This protein binds this small molecule.
Small molecule (SMILES): CC(=O)N[C@@H]1[C@@H](O)[C@H](O)[C@@H](CO)O[C@H]1O

Binding-site contacts:
Ligand atom C8 contacts residue TRP357 of chain 4.A at 3.5 Å (hydrophobic).
Ligand atom C8 contacts residue ASN65 of chain 4.A at 4.5 Å.
Ligand atom O3 contacts residue TRP357 of chain 4.A at 4.4 Å.
Ligand atom O5 contacts residue TRP357 of chain 4.A at 4.3 Å.
Ligand atom C5 contacts residue TRP357 of chain 4.A at 4.0 Å (hydrophobic).
Ligand atom N2 contacts residue TRP357 of chain 4.A at 3.5 Å (h-bond).
Ligand atom C7 contacts residue ASN65 of chain 4.A at 3.3 Å.
Ligand atom C4 contacts residue TRP357 of chain 4.A at 4.4 Å (hydrophobic).
Ligand atom C2 contacts residue TRP357 of chain 4.A at 4.2 Å (hydrophobic).
Ligand atom C3 contacts residue ASN65 of chain 4.A at 4.2 Å.
Ligand atom C5 contacts residue ASN65 of chain 4.A at 3.9 Å.
Ligand atom C1 contacts residue ASN65 of chain 4.A at 1.9 Å.
Ligand atom N2 contacts residue ASN65 of chain 4.A at 3.3 Å (h-bond).
Ligand atom C7 contacts residue TRP357 of chain 4.A at 4.0 Å (hydrophobic).
Ligand atom O7 contacts residue ASN65 of chain 4.A at 2.9 Å (h-bond).
Ligand atom O4 contacts residue TRP357 of chain 4.A at 4.2 Å.
Ligand atom C3 contacts residue TRP357 of chain 4.A at 3.8 Å (hydrophobic).
Ligand atom C1 contacts residue TRP357 of chain 4.A at 3.8 Å (hydrophobic).
Ligand atom C2 contacts residue ASN65 of chain 4.A at 2.9 Å.
Ligand atom O5 contacts residue ASN65 of chain 4.A at 2.5 Å (h-bond).

Sequence of chain 4.A:
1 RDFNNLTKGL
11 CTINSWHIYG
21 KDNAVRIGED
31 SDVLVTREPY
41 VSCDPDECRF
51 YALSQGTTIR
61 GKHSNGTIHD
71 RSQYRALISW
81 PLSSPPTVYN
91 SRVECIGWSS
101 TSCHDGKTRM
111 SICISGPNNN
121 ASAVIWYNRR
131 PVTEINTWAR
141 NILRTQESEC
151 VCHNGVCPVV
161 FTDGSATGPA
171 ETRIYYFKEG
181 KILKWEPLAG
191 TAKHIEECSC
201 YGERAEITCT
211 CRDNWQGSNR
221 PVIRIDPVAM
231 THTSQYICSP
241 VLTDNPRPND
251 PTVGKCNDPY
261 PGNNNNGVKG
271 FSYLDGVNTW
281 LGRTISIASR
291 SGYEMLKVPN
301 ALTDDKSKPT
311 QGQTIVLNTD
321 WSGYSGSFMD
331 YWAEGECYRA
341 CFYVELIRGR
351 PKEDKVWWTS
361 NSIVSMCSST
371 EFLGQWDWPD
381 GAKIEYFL